The small molecule below binds the protein below.
Small molecule (SMILES): Nc1ncnc2c1ncn2[C@H]1C[C@H](O)[C@@H](COP(=O)(O)O)O1

Binding-site contacts:
Ligand atom N1 contacts residue GLY422 of chain 1.K at 3.0 Å (h-bond).
Ligand atom N7 contacts residue SER415 of chain 1.K at 3.8 Å.
Ligand atom N1 contacts residue VAL203 of chain 1.K at 4.0 Å.
Ligand atom C3' contacts residue HIS413 of chain 1.K at 3.6 Å.
Ligand atom C2 contacts residue PRO414 of chain 1.K at 4.1 Å (hydrophobic).
Ligand atom C2' contacts residue PRO414 of chain 1.K at 3.5 Å (hydrophobic).
Ligand atom N7 contacts residue HIS413 of chain 1.K at 4.0 Å.
Ligand atom C6 contacts residue GLY422 of chain 1.K at 3.8 Å.
Ligand atom OP1 contacts residue ASN411 of chain 1.AA at 3.6 Å.
Ligand atom O5' contacts residue DC1 of chain 1.CC at 2.5 Å (h-bond).
Ligand atom N3 contacts residue PRO414 of chain 1.K at 3.9 Å.
Ligand atom N7 contacts residue PRO204 of chain 1.K at 4.0 Å.
Ligand atom O5' contacts residue ASP409 of chain 1.AA at 3.6 Å.
Ligand atom OP2 contacts residue DC1 of chain 1.CC at 2.5 Å (h-bond).
Ligand atom C5' contacts residue ASP409 of chain 1.AA at 4.0 Å.
Ligand atom N6 contacts residue PRO414 of chain 1.K at 3.7 Å.
Ligand atom O3' contacts residue HIS413 of chain 1.K at 4.1 Å.
Ligand atom C4' contacts residue DC1 of chain 1.CC at 4.1 Å.
Ligand atom C1' contacts residue DC1 of chain 1.CC at 3.9 Å.
Ligand atom C4 contacts residue PRO204 of chain 1.K at 4.0 Å (hydrophobic).
Ligand atom C8 contacts residue PRO204 of chain 1.K at 4.1 Å (hydrophobic).
Ligand atom N6 contacts residue GLY420 of chain 1.K at 4.2 Å.
Ligand atom C2 contacts residue GLY422 of chain 1.K at 3.5 Å.
Ligand atom C2 contacts residue ILE405 of chain 1.K at 4.1 Å (hydrophobic).
Ligand atom C6 contacts residue PRO414 of chain 1.K at 3.5 Å (hydrophobic).
Ligand atom C6 contacts residue SER415 of chain 1.K at 4.0 Å.
Ligand atom N6 contacts residue SER415 of chain 1.K at 3.4 Å.
Ligand atom C5' contacts residue DC1 of chain 1.CC at 3.9 Å.
Ligand atom C5 contacts residue PRO414 of chain 1.K at 4.1 Å (hydrophobic).
Ligand atom N9 contacts residue PRO204 of chain 1.K at 4.2 Å.
Ligand atom C5' contacts residue HIS413 of chain 1.K at 3.7 Å.
Ligand atom OP1 contacts residue DC1 of chain 1.CC at 2.5 Å (h-bond).
Ligand atom C5 contacts residue PRO204 of chain 1.K at 3.9 Å (hydrophobic).
Ligand atom P contacts residue DC1 of chain 1.CC at 1.6 Å.
Ligand atom C8 contacts residue HIS413 of chain 1.K at 3.6 Å.
Ligand atom N1 contacts residue PRO414 of chain 1.K at 3.5 Å (h-bond).
Ligand atom O4' contacts residue DC1 of chain 1.CC at 3.3 Å.
Ligand atom N6 contacts residue GLY422 of chain 1.K at 3.1 Å (h-bond).
Ligand atom N6 contacts residue PRO416 of chain 1.K at 3.9 Å.
Ligand atom N6 contacts residue PHE421 of chain 1.K at 4.1 Å.

Sequence of chain 1.AA:
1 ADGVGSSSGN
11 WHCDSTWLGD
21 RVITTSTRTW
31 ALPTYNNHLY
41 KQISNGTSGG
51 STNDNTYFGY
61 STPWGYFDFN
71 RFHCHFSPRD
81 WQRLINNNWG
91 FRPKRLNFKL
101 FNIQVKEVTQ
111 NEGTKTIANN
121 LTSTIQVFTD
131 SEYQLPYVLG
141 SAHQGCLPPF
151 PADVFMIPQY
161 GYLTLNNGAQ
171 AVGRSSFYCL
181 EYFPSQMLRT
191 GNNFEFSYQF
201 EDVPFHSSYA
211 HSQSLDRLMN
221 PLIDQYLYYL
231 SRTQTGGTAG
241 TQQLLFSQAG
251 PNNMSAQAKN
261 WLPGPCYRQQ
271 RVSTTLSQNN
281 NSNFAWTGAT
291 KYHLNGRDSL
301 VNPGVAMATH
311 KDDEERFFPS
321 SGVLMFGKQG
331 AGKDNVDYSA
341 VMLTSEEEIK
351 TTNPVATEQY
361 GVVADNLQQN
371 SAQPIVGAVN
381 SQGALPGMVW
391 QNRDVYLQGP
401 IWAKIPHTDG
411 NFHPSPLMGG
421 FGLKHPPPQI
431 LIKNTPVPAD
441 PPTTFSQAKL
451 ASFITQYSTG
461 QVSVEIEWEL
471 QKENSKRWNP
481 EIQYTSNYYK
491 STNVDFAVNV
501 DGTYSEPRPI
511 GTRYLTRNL

Sequence of chain 1.K:
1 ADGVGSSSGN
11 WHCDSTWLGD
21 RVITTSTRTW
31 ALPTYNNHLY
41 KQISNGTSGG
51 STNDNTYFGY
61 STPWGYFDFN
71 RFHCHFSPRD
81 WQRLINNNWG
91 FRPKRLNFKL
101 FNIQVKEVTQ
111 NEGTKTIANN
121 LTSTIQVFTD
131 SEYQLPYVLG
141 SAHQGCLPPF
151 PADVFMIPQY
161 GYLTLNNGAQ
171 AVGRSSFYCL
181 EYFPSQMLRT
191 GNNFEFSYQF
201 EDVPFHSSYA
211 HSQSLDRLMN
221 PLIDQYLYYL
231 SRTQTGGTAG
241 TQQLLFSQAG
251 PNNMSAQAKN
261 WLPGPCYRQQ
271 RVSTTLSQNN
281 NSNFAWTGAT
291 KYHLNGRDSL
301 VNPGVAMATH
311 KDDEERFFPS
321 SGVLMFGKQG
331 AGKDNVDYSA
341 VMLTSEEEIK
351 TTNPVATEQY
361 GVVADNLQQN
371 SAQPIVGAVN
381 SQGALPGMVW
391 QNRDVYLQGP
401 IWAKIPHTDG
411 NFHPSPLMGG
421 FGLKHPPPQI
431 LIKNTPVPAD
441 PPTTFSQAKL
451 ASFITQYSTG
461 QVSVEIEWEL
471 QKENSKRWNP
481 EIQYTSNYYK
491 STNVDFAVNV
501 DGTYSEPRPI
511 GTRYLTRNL